Sequence of chain 1.B:
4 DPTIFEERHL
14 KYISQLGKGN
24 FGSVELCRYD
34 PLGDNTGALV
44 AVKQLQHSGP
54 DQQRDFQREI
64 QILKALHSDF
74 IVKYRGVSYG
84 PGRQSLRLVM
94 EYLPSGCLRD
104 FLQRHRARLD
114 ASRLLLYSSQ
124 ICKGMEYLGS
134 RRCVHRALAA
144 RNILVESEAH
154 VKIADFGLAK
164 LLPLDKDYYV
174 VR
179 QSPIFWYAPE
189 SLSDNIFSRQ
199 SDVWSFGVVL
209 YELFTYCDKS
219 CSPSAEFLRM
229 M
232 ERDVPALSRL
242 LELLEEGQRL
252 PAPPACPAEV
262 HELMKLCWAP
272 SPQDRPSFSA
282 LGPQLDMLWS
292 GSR

This protein binds this small molecule.
Small molecule (SMILES): NC(=O)Nc1ccccc1

Binding-site contacts:
Ligand atom N1 contacts residue LEU245 of chain 1.B at 3.9 Å.
Ligand atom O1 contacts residue ARG250 of chain 1.B at 3.3 Å.
Ligand atom C5 contacts residue ARG250 of chain 1.B at 4.4 Å.
Ligand atom O1 contacts residue LEU251 of chain 1.B at 2.8 Å (h-bond).
Ligand atom C6 contacts residue LEU241 of chain 1.B at 4.0 Å (hydrophobic).
Ligand atom C4 contacts residue LEU245 of chain 1.B at 4.0 Å (hydrophobic).
Ligand atom C6 contacts residue PHE183 of chain 1.B at 3.9 Å (hydrophobic).
Ligand atom C2 contacts residue LEU241 of chain 1.B at 4.2 Å (hydrophobic).
Ligand atom C5 contacts residue LEU251 of chain 1.B at 4.1 Å (hydrophobic).
Ligand atom C5 contacts residue MET228 of chain 1.B at 3.7 Å (hydrophobic).
Ligand atom N2 contacts residue VAL206 of chain 1.B at 4.3 Å.
Ligand atom C7 contacts residue LEU241 of chain 1.B at 4.2 Å (hydrophobic).
Ligand atom C1 contacts residue TRP202 of chain 1.B at 4.3 Å (hydrophobic).
Ligand atom C3 contacts residue PHE183 of chain 1.B at 4.2 Å (hydrophobic).
Ligand atom O1 contacts residue TRP269 of chain 1.B at 3.9 Å.
Ligand atom C6 contacts residue PHE225 of chain 1.B at 4.1 Å (hydrophobic).
Ligand atom C4 contacts residue ARG250 of chain 1.B at 4.0 Å.
Ligand atom C3 contacts residue LEU251 of chain 1.B at 3.7 Å (hydrophobic).
Ligand atom N2 contacts residue LEU251 of chain 1.B at 4.4 Å.
Ligand atom C7 contacts residue LEU251 of chain 1.B at 3.9 Å (hydrophobic).
Ligand atom C4 contacts residue LEU251 of chain 1.B at 3.8 Å (hydrophobic).
Ligand atom C7 contacts residue PHE225 of chain 1.B at 4.0 Å (hydrophobic).
Ligand atom N1 contacts residue LEU251 of chain 1.B at 3.8 Å.
Ligand atom C7 contacts residue MET228 of chain 1.B at 4.1 Å (hydrophobic).
Ligand atom C4 contacts residue LEU241 of chain 1.B at 4.3 Å (hydrophobic).
Ligand atom C2 contacts residue LEU245 of chain 1.B at 4.2 Å (hydrophobic).
Ligand atom N2 contacts residue ARG250 of chain 1.B at 4.2 Å.
Ligand atom C1 contacts residue TRP269 of chain 1.B at 4.2 Å (hydrophobic).
Ligand atom C1 contacts residue ARG250 of chain 1.B at 4.1 Å.
Ligand atom N2 contacts residue TRP269 of chain 1.B at 3.4 Å.
Ligand atom C2 contacts residue LEU251 of chain 1.B at 3.5 Å (hydrophobic).
Ligand atom C7 contacts residue PRO221 of chain 1.B at 4.3 Å (hydrophobic).
Ligand atom C1 contacts residue LEU245 of chain 1.B at 4.0 Å (hydrophobic).
Ligand atom C3 contacts residue LEU241 of chain 1.B at 4.0 Å (hydrophobic).
Ligand atom C1 contacts residue LEU251 of chain 1.B at 3.8 Å (hydrophobic).
Ligand atom C5 contacts residue LEU241 of chain 1.B at 4.3 Å (hydrophobic).
Ligand atom N2 contacts residue TRP202 of chain 1.B at 3.4 Å.
Ligand atom O1 contacts residue LEU245 of chain 1.B at 4.3 Å.
Ligand atom C6 contacts residue PRO221 of chain 1.B at 3.7 Å (hydrophobic).
Ligand atom C6 contacts residue LEU251 of chain 1.B at 3.6 Å (hydrophobic).